Binding-site contacts:
Ligand atom C4 contacts residue ASN67 of chain 1.D at 4.2 Å.
Ligand atom O5 contacts residue ASN67 of chain 1.D at 2.3 Å (h-bond).
Ligand atom C2 contacts residue ASN67 of chain 1.D at 2.5 Å.
Ligand atom O6 contacts residue LEU70 of chain 1.D at 3.5 Å.
Ligand atom N2 contacts residue ASN67 of chain 1.D at 3.0 Å (h-bond).
Ligand atom O7 contacts residue THR63 of chain 1.D at 4.4 Å.
Ligand atom O5 contacts residue LEU70 of chain 1.D at 4.5 Å.
Ligand atom C6 contacts residue GLN288 of chain 1.D at 3.9 Å.
Ligand atom C1 contacts residue ASN67 of chain 1.D at 1.4 Å.
Ligand atom C7 contacts residue ASN67 of chain 1.D at 3.1 Å.
Ligand atom C8 contacts residue ASN67 of chain 1.D at 4.3 Å.
Ligand atom O3 contacts residue GLN288 of chain 1.D at 3.7 Å.
Ligand atom C5 contacts residue ASN67 of chain 1.D at 3.6 Å.
Ligand atom O7 contacts residue ASN67 of chain 1.D at 2.9 Å (h-bond).
Ligand atom O5 contacts residue GLN288 of chain 1.D at 4.5 Å.
Ligand atom O6 contacts residue ASN67 of chain 1.D at 4.4 Å.
Ligand atom O6 contacts residue GLN288 of chain 1.D at 3.4 Å.
Ligand atom C3 contacts residue ASN67 of chain 1.D at 3.8 Å.

A small-molecule ligand and the protein it binds are described below.
Small molecule (SMILES): CC(=O)N[C@H]1[C@H](O[C@H]2[C@H](O)[C@@H](NC(C)=O)CO[C@@H]2CO)O[C@H](CO)[C@@H](O[C@@H]2O[C@H](CO)[C@@H](O)[C@H](O)[C@@H]2O)[C@@H]1O

Sequence of chain 1.D:
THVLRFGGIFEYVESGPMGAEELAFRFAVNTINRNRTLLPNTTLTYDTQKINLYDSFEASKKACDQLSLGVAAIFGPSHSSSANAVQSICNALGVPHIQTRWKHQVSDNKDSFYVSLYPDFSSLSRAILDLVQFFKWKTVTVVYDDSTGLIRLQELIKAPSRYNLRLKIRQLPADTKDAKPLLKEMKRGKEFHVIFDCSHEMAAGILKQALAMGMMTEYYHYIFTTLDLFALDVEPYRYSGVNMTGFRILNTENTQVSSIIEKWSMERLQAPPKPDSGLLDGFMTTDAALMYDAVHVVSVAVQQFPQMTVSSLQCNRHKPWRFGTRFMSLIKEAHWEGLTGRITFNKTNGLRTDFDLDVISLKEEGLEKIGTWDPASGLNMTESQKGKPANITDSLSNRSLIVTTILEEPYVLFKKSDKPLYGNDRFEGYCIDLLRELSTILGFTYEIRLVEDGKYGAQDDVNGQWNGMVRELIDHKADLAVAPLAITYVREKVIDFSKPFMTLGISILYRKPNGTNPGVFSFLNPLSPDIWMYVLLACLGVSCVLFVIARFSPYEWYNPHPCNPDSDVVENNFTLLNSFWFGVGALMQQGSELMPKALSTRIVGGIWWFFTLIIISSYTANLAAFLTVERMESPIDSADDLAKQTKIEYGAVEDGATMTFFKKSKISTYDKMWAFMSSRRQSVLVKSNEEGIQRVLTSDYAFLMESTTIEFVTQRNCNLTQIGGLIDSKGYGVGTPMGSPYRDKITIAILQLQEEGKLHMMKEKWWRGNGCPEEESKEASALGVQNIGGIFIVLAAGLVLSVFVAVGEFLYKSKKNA